Binding-site contacts:
Ligand atom C5 contacts residue ASN157 of chain 1.B at 3.7 Å.
Ligand atom N2 contacts residue ASN157 of chain 1.B at 2.8 Å (h-bond).
Ligand atom C8 contacts residue LEU153 of chain 1.B at 3.3 Å (hydrophobic).
Ligand atom C8 contacts residue SER155 of chain 1.B at 3.6 Å.
Ligand atom O5 contacts residue ASN157 of chain 1.B at 2.4 Å (h-bond).
Ligand atom C7 contacts residue LEU153 of chain 1.B at 4.4 Å (hydrophobic).
Ligand atom C3 contacts residue ASN157 of chain 1.B at 3.8 Å.
Ligand atom O7 contacts residue ASN157 of chain 1.B at 4.2 Å.
Ligand atom C8 contacts residue ASP126 of chain 1.B at 4.4 Å.
Ligand atom C7 contacts residue SER155 of chain 1.B at 4.0 Å.
Ligand atom N2 contacts residue SER155 of chain 1.B at 3.6 Å (h-bond).
Ligand atom C4 contacts residue ASN157 of chain 1.B at 4.2 Å.
Ligand atom C2 contacts residue ASN157 of chain 1.B at 2.4 Å.
Ligand atom C1 contacts residue SER155 of chain 1.B at 4.1 Å.
Ligand atom C7 contacts residue ASN157 of chain 1.B at 3.8 Å.
Ligand atom C1 contacts residue ASN157 of chain 1.B at 1.4 Å.
Ligand atom C2 contacts residue SER155 of chain 1.B at 4.4 Å.

A protein and the small-molecule ligand that binds it are described below.
Small molecule (SMILES): CC(=O)N[C@@H]1[C@@H](O)[C@H](O)[C@@H](CO)O[C@H]1O

Sequence of chain 1.B:
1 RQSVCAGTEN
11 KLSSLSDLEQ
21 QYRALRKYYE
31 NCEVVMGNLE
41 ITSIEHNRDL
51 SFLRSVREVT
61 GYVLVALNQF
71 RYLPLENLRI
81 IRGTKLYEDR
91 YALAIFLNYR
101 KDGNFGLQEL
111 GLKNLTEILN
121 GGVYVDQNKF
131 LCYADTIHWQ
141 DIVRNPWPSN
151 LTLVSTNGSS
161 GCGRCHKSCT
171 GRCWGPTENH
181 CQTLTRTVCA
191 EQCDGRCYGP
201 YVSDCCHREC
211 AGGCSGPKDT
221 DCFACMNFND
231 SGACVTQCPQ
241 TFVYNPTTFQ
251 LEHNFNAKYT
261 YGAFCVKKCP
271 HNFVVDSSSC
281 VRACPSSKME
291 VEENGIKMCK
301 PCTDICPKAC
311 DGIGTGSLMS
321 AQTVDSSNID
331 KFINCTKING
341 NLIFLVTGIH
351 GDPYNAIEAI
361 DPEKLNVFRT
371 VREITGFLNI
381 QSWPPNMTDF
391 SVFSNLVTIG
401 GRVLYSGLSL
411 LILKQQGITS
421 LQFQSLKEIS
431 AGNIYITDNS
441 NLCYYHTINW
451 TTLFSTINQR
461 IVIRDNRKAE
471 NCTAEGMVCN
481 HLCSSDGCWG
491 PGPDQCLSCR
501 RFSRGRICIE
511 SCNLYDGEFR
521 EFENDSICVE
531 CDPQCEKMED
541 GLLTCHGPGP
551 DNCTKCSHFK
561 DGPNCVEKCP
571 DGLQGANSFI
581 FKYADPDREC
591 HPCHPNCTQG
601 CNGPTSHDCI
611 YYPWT